Sequence of chain 1.N:
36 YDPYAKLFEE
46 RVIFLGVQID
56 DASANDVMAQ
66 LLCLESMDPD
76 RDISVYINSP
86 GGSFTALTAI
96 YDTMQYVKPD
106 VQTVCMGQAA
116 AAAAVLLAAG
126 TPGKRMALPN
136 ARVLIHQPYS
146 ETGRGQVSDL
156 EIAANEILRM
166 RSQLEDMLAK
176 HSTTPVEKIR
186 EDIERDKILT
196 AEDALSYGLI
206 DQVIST

Binding-site contacts:
Ligand atom C contacts residue TYR81 of chain 1.M at 3.8 Å (hydrophobic).
Ligand atom C8 contacts residue GLU45 of chain 1.M at 3.8 Å.
Ligand atom C6 contacts residue LEU42 of chain 1.M at 3.5 Å (hydrophobic).
Ligand atom CB contacts residue TYR81 of chain 1.M at 3.7 Å (hydrophobic).
Ligand atom C7 contacts residue SER71 of chain 1.N at 3.0 Å.
Ligand atom N contacts residue TYR101 of chain 1.N at 3.4 Å (h-bond).
Ligand atom CG contacts residue TYR101 of chain 1.N at 3.7 Å (hydrophobic).
Ligand atom C contacts residue GLN107 of chain 1.M at 3.9 Å.
Ligand atom CE1 contacts residue LEU67 of chain 1.N at 3.6 Å (hydrophobic).
Ligand atom C contacts residue TYR101 of chain 1.N at 3.7 Å (hydrophobic).
Ligand atom C1 contacts residue TYR81 of chain 1.M at 4.0 Å (hydrophobic).
Ligand atom C4 contacts residue SER71 of chain 1.N at 3.9 Å.
Ligand atom C6 contacts residue GLU45 of chain 1.M at 3.9 Å.
Ligand atom O contacts residue TYR101 of chain 1.N at 3.2 Å (h-bond).
Ligand atom C7 contacts residue LEU42 of chain 1.M at 3.6 Å (hydrophobic).
Ligand atom O contacts residue GLN107 of chain 1.M at 4.0 Å.
Ligand atom CD1 contacts residue TYR101 of chain 1.N at 4.0 Å (hydrophobic).
Ligand atom N contacts residue TYR81 of chain 1.M at 3.3 Å (h-bond).
Ligand atom N contacts residue TYR101 of chain 1.N at 3.7 Å.
Ligand atom O contacts residue TYR81 of chain 1.M at 2.7 Å (h-bond).
Ligand atom CG contacts residue TYR81 of chain 1.M at 3.8 Å (hydrophobic).
Ligand atom C5 contacts residue SER71 of chain 1.N at 3.0 Å.
Ligand atom O contacts residue TYR101 of chain 1.N at 2.7 Å (h-bond).
Ligand atom CA contacts residue TYR101 of chain 1.N at 3.5 Å (hydrophobic).
Ligand atom CD1 contacts residue LEU67 of chain 1.N at 4.0 Å (hydrophobic).
Ligand atom CE contacts residue SER79 of chain 1.M at 3.2 Å.
Ligand atom C6 contacts residue SER71 of chain 1.N at 3.1 Å.
Ligand atom CA contacts residue TYR101 of chain 1.N at 4.0 Å (hydrophobic).
Ligand atom CM contacts residue ILE209 of chain 1.M at 3.8 Å (hydrophobic).
Ligand atom CD contacts residue TYR81 of chain 1.M at 3.9 Å (hydrophobic).
Ligand atom CB contacts residue GLN107 of chain 1.M at 3.4 Å.
Ligand atom CB contacts residue TYR101 of chain 1.N at 3.7 Å (hydrophobic).
Ligand atom CA contacts residue GLN107 of chain 1.M at 3.4 Å.
Ligand atom C contacts residue TYR101 of chain 1.N at 3.6 Å (hydrophobic).
Ligand atom C contacts residue TYR101 of chain 1.N at 3.0 Å (hydrophobic).
Ligand atom C5 contacts residue LEU42 of chain 1.M at 3.5 Å (hydrophobic).
Ligand atom CE2 contacts residue LEU133 of chain 1.M at 3.6 Å (hydrophobic).
Ligand atom C8 contacts residue LYS41 of chain 1.M at 3.3 Å.
Ligand atom O11 contacts residue LEU67 of chain 1.N at 3.5 Å.
Ligand atom CD1 contacts residue TYR81 of chain 1.M at 3.7 Å (hydrophobic).

This protein binds this small molecule.
Small molecule (SMILES): C/C=C/C=C/C=C/C(=O)N[C@@H](Cc1ccccc1)C(=O)N[C@H]1COC(=O)[C@@H]2C[C@@H](C)CN2C(=O)[C@H](C)NC(=O)[C@H](C)N(C)C(=O)[C@@H]2CCCN2C1=O

Sequence of chain 1.M:
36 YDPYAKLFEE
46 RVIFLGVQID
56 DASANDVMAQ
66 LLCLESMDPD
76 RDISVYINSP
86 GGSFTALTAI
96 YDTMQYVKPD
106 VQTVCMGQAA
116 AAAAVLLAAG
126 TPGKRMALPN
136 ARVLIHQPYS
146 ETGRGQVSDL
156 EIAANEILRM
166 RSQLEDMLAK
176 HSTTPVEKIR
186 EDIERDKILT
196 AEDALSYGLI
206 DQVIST